Binding-site contacts:
Ligand atom C6 contacts residue GLU283 of chain 2.D at 3.7 Å.
Ligand atom C5 contacts residue ASN193 of chain 2.D at 3.9 Å.
Ligand atom C1 contacts residue ASN193 of chain 2.D at 2.0 Å.
Ligand atom C5 contacts residue THR195 of chain 2.D at 3.4 Å.
Ligand atom O6 contacts residue GLU283 of chain 2.D at 3.0 Å (salt-bridge).
Ligand atom O5 contacts residue GLN282 of chain 2.D at 3.9 Å.
Ligand atom N2 contacts residue ASN193 of chain 2.D at 3.4 Å (h-bond).
Ligand atom O6 contacts residue GLN282 of chain 2.D at 3.5 Å.
Ligand atom C2 contacts residue THR195 of chain 2.D at 4.2 Å.
Ligand atom C6 contacts residue PHE196 of chain 2.D at 4.4 Å (hydrophobic).
Ligand atom C4 contacts residue ASN193 of chain 2.D at 4.5 Å.
Ligand atom C2 contacts residue ASN193 of chain 2.D at 2.9 Å.
Ligand atom O7 contacts residue ASN193 of chain 2.D at 3.9 Å.
Ligand atom O5 contacts residue THR195 of chain 2.D at 3.2 Å (h-bond).
Ligand atom C6 contacts residue GLN282 of chain 2.D at 4.3 Å.
Ligand atom C1 contacts residue THR195 of chain 2.D at 3.0 Å.
Ligand atom O5 contacts residue ASN193 of chain 2.D at 2.5 Å (h-bond).
Ligand atom C3 contacts residue ASN193 of chain 2.D at 4.2 Å.
Ligand atom C6 contacts residue THR195 of chain 2.D at 4.2 Å.
Ligand atom C7 contacts residue ASN193 of chain 2.D at 3.9 Å.

A protein and the small-molecule ligand that binds it are described below.
Small molecule (SMILES): CC(=O)N[C@@H]1[C@@H](O)[C@H](O)[C@@H](CO)O[C@H]1O

Sequence of chain 2.D:
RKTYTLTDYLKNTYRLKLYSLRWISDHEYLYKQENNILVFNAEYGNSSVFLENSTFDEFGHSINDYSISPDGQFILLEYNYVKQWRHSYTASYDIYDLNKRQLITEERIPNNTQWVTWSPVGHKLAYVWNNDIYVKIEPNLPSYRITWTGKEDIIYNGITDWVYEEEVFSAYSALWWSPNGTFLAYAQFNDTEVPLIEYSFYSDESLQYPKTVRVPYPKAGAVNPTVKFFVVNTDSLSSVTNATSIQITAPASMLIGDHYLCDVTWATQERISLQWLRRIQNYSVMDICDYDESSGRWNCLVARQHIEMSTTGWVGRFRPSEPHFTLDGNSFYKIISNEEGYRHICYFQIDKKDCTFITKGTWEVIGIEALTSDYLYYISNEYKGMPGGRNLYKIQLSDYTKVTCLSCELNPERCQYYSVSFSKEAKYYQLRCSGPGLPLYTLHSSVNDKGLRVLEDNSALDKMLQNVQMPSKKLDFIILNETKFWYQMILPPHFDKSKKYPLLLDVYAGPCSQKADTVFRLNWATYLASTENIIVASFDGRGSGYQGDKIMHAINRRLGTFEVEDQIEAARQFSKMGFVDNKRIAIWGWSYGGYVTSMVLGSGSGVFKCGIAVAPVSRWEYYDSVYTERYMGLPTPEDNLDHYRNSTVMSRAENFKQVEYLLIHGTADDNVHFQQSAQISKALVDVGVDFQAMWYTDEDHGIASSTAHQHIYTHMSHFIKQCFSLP